Sequence of chain 1.D:
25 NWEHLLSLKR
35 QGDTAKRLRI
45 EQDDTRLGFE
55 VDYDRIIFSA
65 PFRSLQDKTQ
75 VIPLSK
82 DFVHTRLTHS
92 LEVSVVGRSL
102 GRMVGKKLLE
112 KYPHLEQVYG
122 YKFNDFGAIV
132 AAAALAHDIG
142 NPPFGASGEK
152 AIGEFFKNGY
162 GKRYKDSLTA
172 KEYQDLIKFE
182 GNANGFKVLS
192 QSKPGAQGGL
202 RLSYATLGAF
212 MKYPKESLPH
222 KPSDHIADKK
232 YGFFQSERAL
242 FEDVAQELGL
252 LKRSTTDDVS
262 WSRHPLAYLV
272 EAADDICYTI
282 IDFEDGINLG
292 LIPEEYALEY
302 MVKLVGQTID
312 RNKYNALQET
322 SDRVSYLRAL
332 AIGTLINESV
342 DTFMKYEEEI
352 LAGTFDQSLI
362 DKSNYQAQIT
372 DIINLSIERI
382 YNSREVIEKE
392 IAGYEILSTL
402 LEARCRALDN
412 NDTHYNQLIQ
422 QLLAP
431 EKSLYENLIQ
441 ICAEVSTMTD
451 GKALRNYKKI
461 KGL

Sequence of chain 1.C:
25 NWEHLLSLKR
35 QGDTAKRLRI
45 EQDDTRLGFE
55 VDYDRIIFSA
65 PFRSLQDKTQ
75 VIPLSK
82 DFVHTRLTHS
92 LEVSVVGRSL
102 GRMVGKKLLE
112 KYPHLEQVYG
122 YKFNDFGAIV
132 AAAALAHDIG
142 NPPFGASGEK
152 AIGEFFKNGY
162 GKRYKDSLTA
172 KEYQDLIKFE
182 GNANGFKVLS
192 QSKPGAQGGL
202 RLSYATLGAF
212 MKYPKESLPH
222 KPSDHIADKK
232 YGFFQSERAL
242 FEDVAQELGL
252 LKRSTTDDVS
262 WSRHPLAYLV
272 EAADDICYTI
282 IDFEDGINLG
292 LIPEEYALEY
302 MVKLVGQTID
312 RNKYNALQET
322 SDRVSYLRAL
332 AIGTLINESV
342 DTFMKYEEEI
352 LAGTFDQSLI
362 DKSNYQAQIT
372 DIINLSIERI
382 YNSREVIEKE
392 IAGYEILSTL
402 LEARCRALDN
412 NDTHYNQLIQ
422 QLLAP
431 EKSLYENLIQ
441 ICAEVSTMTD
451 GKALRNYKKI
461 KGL

This small molecule binds to this protein.
Small molecule (SMILES): Nc1ncnc2c1ncn2[C@H]1C[C@H](O)[C@@H](CO[P](=O)(O)O[P](=O)(O)OP(=O)(O)O)O1

Binding-site contacts:
Ligand atom C5 contacts residue ARG50 of chain 1.C at 3.6 Å.
Ligand atom PB contacts residue MG1 of chain 1.R at 3.2 Å.
Ligand atom PA contacts residue ARG50 of chain 1.C at 3.8 Å.
Ligand atom O4' contacts residue ASP58 of chain 1.C at 3.9 Å.
Ligand atom O1B contacts residue ALA330 of chain 1.D at 3.8 Å.
Ligand atom N1 contacts residue ARG50 of chain 1.C at 3.8 Å.
Ligand atom O3A contacts residue MG1 of chain 1.R at 3.0 Å.
Ligand atom PA contacts residue MG1 of chain 1.R at 3.6 Å.
Ligand atom O3' contacts residue ARG329 of chain 1.D at 3.1 Å (salt-bridge).
Ligand atom C3' contacts residue ALA330 of chain 1.D at 3.8 Å (hydrophobic).
Ligand atom N1 contacts residue ILE337 of chain 1.D at 3.7 Å.
Ligand atom O2A contacts residue ARG50 of chain 1.C at 2.7 Å (salt-bridge).
Ligand atom O4' contacts residue ARG50 of chain 1.C at 3.6 Å (salt-bridge).
Ligand atom O2B contacts residue MG1 of chain 1.R at 2.8 Å.
Ligand atom C1' contacts residue PHE62 of chain 1.C at 3.8 Å (hydrophobic).
Ligand atom C4 contacts residue ARG50 of chain 1.C at 3.3 Å.
Ligand atom C6 contacts residue ARG50 of chain 1.C at 3.8 Å.
Ligand atom N3 contacts residue ARG50 of chain 1.C at 3.4 Å (salt-bridge).
Ligand atom C6 contacts residue ILE337 of chain 1.D at 3.7 Å (hydrophobic).
Ligand atom N1 contacts residue SER100 of chain 1.D at 3.1 Å (h-bond).
Ligand atom N9 contacts residue ARG50 of chain 1.C at 3.7 Å.
Ligand atom C2 contacts residue ARG50 of chain 1.C at 3.7 Å.
Ligand atom N3 contacts residue VAL96 of chain 1.D at 3.8 Å.
Ligand atom O1G contacts residue MG1 of chain 1.R at 2.2 Å.
Ligand atom C8 contacts residue ALA330 of chain 1.D at 3.9 Å (hydrophobic).
Ligand atom C5' contacts residue ARG50 of chain 1.C at 3.9 Å.
Ligand atom O2G contacts residue ARG59 of chain 1.C at 3.7 Å.
Ligand atom C2 contacts residue ASP58 of chain 1.C at 3.9 Å.
Ligand atom C2 contacts residue SER100 of chain 1.D at 3.6 Å.
Ligand atom O3' contacts residue ALA330 of chain 1.D at 3.4 Å.
Ligand atom PG contacts residue MG1 of chain 1.R at 3.2 Å.
Ligand atom O1A contacts residue VAL55 of chain 1.C at 4.0 Å.
Ligand atom O2B contacts residue ALA330 of chain 1.D at 3.8 Å.
Ligand atom N3 contacts residue ASP58 of chain 1.C at 3.9 Å.
Ligand atom O5' contacts residue ARG50 of chain 1.C at 3.3 Å (salt-bridge).
Ligand atom O3B contacts residue MG1 of chain 1.R at 3.0 Å.
Ligand atom O4' contacts residue PHE62 of chain 1.C at 3.9 Å.
Ligand atom N7 contacts residue GLY334 of chain 1.D at 3.7 Å.
Ligand atom O1A contacts residue ARG59 of chain 1.C at 2.9 Å (salt-bridge).
Ligand atom O2A contacts residue MG1 of chain 1.R at 2.8 Å.